Binding-site contacts:
Ligand atom CAA contacts residue PHE135 of chain 47.A at 3.8 Å (hydrophobic).
Ligand atom CAF contacts residue TRP203 of chain 47.A at 3.6 Å (hydrophobic).
Ligand atom CAF contacts residue ASN228 of chain 47.A at 3.2 Å.
Ligand atom CAL contacts residue ILE111 of chain 47.A at 3.5 Å (hydrophobic).
Ligand atom CAW contacts residue ASN228 of chain 47.A at 3.7 Å.
Ligand atom CAT contacts residue TRP203 of chain 47.A at 3.4 Å (hydrophobic).
Ligand atom CAI contacts residue PHE155 of chain 47.A at 3.5 Å (hydrophobic).
Ligand atom CAQ contacts residue TYR201 of chain 47.A at 3.7 Å (hydrophobic).
Ligand atom CAD contacts residue ASN228 of chain 47.A at 3.5 Å.
Ligand atom CAV contacts residue VAL192 of chain 47.A at 3.9 Å (hydrophobic).
Ligand atom CAJ contacts residue PHE135 of chain 47.A at 3.8 Å (hydrophobic).
Ligand atom CAQ contacts residue TRP203 of chain 47.A at 3.4 Å (hydrophobic).
Ligand atom CAM contacts residue ILE111 of chain 47.A at 3.6 Å (hydrophobic).
Ligand atom CAD contacts residue GLN202 of chain 47.A at 3.6 Å.
Ligand atom CAG contacts residue ASP112 of chain 47.A at 3.5 Å.
Ligand atom OAB contacts residue TRP203 of chain 47.A at 3.7 Å.
Ligand atom NAY contacts residue TRP203 of chain 47.A at 3.7 Å.
Ligand atom CAV contacts residue ILE111 of chain 47.A at 3.9 Å (hydrophobic).
Ligand atom CAL contacts residue PHE135 of chain 47.A at 3.7 Å (hydrophobic).
Ligand atom CAP contacts residue TYR201 of chain 47.A at 3.5 Å (hydrophobic).
Ligand atom CAI contacts residue ILE24 of chain 47.C at 3.7 Å (hydrophobic).
Ligand atom CAW contacts residue TRP203 of chain 47.A at 3.4 Å (hydrophobic).
Ligand atom CAM contacts residue MET195 of chain 47.A at 4.0 Å (hydrophobic).
Ligand atom CAE contacts residue THR114 of chain 47.A at 3.5 Å.
Ligand atom OAB contacts residue ILE113 of chain 47.A at 3.3 Å (h-bond).
Ligand atom CAQ contacts residue ASN228 of chain 47.A at 3.6 Å.
Ligand atom CAV contacts residue MET195 of chain 47.A at 3.9 Å (hydrophobic).
Ligand atom CAE contacts residue ASP112 of chain 47.A at 3.6 Å.
Ligand atom CAG contacts residue THR114 of chain 47.A at 3.9 Å.
Ligand atom CAK contacts residue MET195 of chain 47.A at 3.8 Å (hydrophobic).
Ligand atom CAK contacts residue PHE155 of chain 47.A at 3.5 Å (hydrophobic).
Ligand atom OAS contacts residue VAL192 of chain 47.A at 3.9 Å.
Ligand atom OAB contacts residue ASP112 of chain 47.A at 3.6 Å.
Ligand atom NAZ contacts residue TRP203 of chain 47.A at 3.2 Å.
Ligand atom CAH contacts residue VAL192 of chain 47.A at 3.9 Å (hydrophobic).
Ligand atom CAG contacts residue TRP203 of chain 47.A at 3.9 Å (hydrophobic).
Ligand atom OAS contacts residue MET195 of chain 47.A at 3.1 Å.
Ligand atom CAF contacts residue GLN202 of chain 47.A at 3.6 Å.
Ligand atom NAZ contacts residue ASN228 of chain 47.A at 3.9 Å.
Ligand atom CAX contacts residue ILE111 of chain 47.A at 3.9 Å (hydrophobic).

Sequence of chain 47.A:
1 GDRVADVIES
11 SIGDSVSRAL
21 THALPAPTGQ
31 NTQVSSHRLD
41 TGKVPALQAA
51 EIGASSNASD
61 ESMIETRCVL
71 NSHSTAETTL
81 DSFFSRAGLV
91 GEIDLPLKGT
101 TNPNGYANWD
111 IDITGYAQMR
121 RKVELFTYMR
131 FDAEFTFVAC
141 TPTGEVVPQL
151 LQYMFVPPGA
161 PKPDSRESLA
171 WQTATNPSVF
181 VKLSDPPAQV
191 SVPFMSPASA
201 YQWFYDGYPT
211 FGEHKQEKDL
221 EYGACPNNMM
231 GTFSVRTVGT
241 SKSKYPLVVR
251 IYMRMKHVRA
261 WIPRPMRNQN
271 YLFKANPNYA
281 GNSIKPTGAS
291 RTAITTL

Sequence of chain 47.C:
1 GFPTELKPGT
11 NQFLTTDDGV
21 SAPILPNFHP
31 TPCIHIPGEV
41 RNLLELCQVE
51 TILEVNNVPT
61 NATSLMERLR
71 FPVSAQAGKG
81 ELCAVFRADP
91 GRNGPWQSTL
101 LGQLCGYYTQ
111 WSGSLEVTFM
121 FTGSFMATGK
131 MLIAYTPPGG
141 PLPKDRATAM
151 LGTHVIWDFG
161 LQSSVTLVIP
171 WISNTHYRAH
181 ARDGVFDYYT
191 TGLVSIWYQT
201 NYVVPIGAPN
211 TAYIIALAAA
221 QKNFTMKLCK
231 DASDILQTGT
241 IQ

The small molecule below binds the protein below.
Small molecule (SMILES): C[C@H](CCOc1ccc(I)cc1)CCN1CCN(c2ccncc2)C1=O